A protein and the small-molecule ligand that binds it are described below.
Small molecule (SMILES): Cc1ncc(COP(=O)(O)O)c(/C=[NH+]/[C@@H]2CONC2=O)c1O

Sequence of chain 1.B:
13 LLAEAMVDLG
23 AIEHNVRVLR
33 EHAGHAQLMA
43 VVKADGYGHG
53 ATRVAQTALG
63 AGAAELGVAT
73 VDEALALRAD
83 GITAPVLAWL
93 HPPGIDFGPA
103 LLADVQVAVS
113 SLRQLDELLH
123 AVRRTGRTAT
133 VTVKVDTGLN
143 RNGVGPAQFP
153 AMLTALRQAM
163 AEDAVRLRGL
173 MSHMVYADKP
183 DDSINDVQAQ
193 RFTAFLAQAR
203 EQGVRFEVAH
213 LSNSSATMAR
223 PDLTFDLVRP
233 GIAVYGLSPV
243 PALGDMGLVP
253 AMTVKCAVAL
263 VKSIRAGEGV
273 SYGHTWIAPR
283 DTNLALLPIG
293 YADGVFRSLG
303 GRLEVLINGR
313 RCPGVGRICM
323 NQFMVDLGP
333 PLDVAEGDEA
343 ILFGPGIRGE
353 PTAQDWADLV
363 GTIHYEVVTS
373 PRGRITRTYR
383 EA

Binding-site contacts:
Ligand atom O1P contacts residue TYR49 of chain 1.A at 2.6 Å (h-bond).
Ligand atom O1P contacts residue GLY233 of chain 1.A at 3.3 Å.
Ligand atom C4 contacts residue OJQ1 of chain 1.C at 0.1 Å.
Ligand atom C3 contacts residue OJQ1 of chain 1.C at 0.1 Å.
Ligand atom C6 contacts residue OJQ1 of chain 1.C at 0.1 Å.
Ligand atom O3P contacts residue TYR367 of chain 1.A at 2.6 Å (h-bond).
Ligand atom O contacts residue OJQ1 of chain 1.C at 0.6 Å (h-bond).
Ligand atom O3P contacts residue OJQ1 of chain 1.C at 0.1 Å (h-bond).
Ligand atom O4P contacts residue OJQ1 of chain 1.C at 0.2 Å (h-bond).
Ligand atom C2A contacts residue OJQ1 of chain 1.C at 0.1 Å.
Ligand atom N1 contacts residue HIS175 of chain 1.A at 3.5 Å (h-bond).
Ligand atom ND contacts residue OJQ1 of chain 1.C at 0.4 Å (h-bond).
Ligand atom N contacts residue OJQ1 of chain 1.C at 0.7 Å (h-bond).
Ligand atom C4A contacts residue TYR49 of chain 1.A at 3.4 Å (hydrophobic).
Ligand atom C5 contacts residue OJQ1 of chain 1.C at 0.1 Å.
Ligand atom CB contacts residue OJQ1 of chain 1.C at 0.5 Å.
Ligand atom C5A contacts residue OJQ1 of chain 1.C at 0.1 Å.
Ligand atom O1P contacts residue OJQ1 of chain 1.C at 0.2 Å (h-bond).
Ligand atom C4A contacts residue OJQ1 of chain 1.C at 0.2 Å.
Ligand atom N1 contacts residue OJQ1 of chain 1.C at 0.1 Å (h-bond).
Ligand atom P contacts residue OJQ1 of chain 1.C at 0.1 Å.
Ligand atom C2 contacts residue OJQ1 of chain 1.C at 0.1 Å.
Ligand atom C5A contacts residue TYR49 of chain 1.A at 3.4 Å (hydrophobic).
Ligand atom C contacts residue OJQ1 of chain 1.C at 0.1 Å.
Ligand atom O2P contacts residue SER216 of chain 1.A at 2.7 Å (h-bond).
Ligand atom OG contacts residue OJQ1 of chain 1.C at 0.3 Å (h-bond).
Ligand atom OG contacts residue TYR293 of chain 1.B at 3.1 Å (h-bond).
Ligand atom O2P contacts residue OJQ1 of chain 1.C at 0.1 Å (h-bond).
Ligand atom ND contacts residue MET322 of chain 1.B at 3.2 Å (h-bond).
Ligand atom C contacts residue TYR274 of chain 1.B at 3.2 Å (hydrophobic).
Ligand atom O1P contacts residue ILE234 of chain 1.A at 2.6 Å (h-bond).
Ligand atom OG contacts residue MET322 of chain 1.B at 3.4 Å.
Ligand atom N1 contacts residue ARG231 of chain 1.A at 2.7 Å (salt-bridge).
Ligand atom C2 contacts residue HIS175 of chain 1.A at 3.5 Å.
Ligand atom O1 contacts residue OJQ1 of chain 1.C at 0.1 Å (h-bond).
Ligand atom CA contacts residue OJQ1 of chain 1.C at 0.9 Å.
Ligand atom N contacts residue TYR274 of chain 1.B at 3.5 Å (h-bond).
Ligand atom C6 contacts residue ARG231 of chain 1.A at 3.3 Å.
Ligand atom O2P contacts residue GLY233 of chain 1.A at 2.9 Å (h-bond).
Ligand atom O contacts residue TYR274 of chain 1.B at 2.8 Å (h-bond).

Sequence of chain 1.A:
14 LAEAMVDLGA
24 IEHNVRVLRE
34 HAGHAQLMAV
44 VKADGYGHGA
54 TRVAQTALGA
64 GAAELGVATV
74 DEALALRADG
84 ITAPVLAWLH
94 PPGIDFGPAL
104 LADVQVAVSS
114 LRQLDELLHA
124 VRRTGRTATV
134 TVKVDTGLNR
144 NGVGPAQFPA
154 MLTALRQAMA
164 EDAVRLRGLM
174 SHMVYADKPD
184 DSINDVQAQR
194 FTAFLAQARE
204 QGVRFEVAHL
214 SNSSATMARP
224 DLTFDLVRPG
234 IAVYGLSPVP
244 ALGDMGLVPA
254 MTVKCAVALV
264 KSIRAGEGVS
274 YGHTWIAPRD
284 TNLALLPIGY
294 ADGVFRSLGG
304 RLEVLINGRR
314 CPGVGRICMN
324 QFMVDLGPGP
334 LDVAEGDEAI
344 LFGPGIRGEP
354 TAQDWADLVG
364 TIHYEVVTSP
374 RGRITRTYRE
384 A